This protein binds this small molecule.
Small molecule (SMILES): CC(=O)N[C@@H]1[C@@H](O)[C@H](O)[C@@H](CO)O[C@H]1O

Sequence of chain 1.E:
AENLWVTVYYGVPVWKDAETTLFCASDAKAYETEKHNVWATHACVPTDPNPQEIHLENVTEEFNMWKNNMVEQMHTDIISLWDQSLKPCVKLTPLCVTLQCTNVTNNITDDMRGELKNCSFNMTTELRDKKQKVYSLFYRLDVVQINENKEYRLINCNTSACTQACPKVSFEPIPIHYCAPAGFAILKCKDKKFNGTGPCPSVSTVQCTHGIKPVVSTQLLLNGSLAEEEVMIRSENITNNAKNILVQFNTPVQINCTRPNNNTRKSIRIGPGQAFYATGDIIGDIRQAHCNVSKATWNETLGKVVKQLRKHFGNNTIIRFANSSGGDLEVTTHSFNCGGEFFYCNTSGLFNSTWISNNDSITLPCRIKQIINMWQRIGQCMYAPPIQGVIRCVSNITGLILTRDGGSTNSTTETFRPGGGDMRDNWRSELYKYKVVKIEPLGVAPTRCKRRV

Binding-site contacts:
Ligand atom O5 contacts residue ASN265 of chain 1.E at 2.3 Å (h-bond).
Ligand atom N2 contacts residue ASN265 of chain 1.E at 3.0 Å (h-bond).
Ligand atom C6 contacts residue ASN265 of chain 1.E at 4.3 Å.
Ligand atom C4 contacts residue ASN265 of chain 1.E at 4.2 Å.
Ligand atom C3 contacts residue ASN265 of chain 1.E at 3.8 Å.
Ligand atom C8 contacts residue SER303 of chain 1.E at 3.3 Å.
Ligand atom C5 contacts residue ASN265 of chain 1.E at 3.6 Å.
Ligand atom C8 contacts residue VAL302 of chain 1.E at 3.5 Å (hydrophobic).
Ligand atom O7 contacts residue ASN265 of chain 1.E at 3.9 Å.
Ligand atom O7 contacts residue ASN301 of chain 1.E at 4.5 Å.
Ligand atom C1 contacts residue ASN265 of chain 1.E at 1.4 Å.
Ligand atom C8 contacts residue GLN263 of chain 1.E at 3.8 Å.
Ligand atom C2 contacts residue ASN265 of chain 1.E at 2.5 Å.
Ligand atom O6 contacts residue ARG412 of chain 1.E at 3.9 Å.
Ligand atom O5 contacts residue ARG412 of chain 1.E at 4.1 Å.
Ligand atom C8 contacts residue ASN301 of chain 1.E at 4.3 Å.
Ligand atom C7 contacts residue ASN265 of chain 1.E at 3.6 Å.